The small molecule below binds the protein below.
Small molecule (SMILES): C[n+]1cn([C@@H]2O[C@H](CO[P](=O)(O)O[P](=O)(O)OP(=O)(O)O)[C@@H](O)[C@H]2O)c2nc(N)[nH]c(=O)c21

Sequence of chain 3.A:
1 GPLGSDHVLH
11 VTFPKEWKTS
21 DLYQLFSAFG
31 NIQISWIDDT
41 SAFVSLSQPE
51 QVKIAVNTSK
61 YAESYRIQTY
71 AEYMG

Binding-site contacts:
Ligand atom O2B contacts residue TRP36 of chain 3.A at 3.2 Å.
Ligand atom O6 contacts residue TRP36 of chain 3.A at 3.6 Å.
Ligand atom N7 contacts residue TRP36 of chain 3.A at 3.4 Å.
Ligand atom C2 contacts residue LYS15 of chain 3.A at 4.0 Å.
Ligand atom N2 contacts residue TRP17 of chain 3.A at 3.3 Å (h-bond).
Ligand atom N1 contacts residue LYS18 of chain 3.A at 4.0 Å.
Ligand atom N1 contacts residue TRP17 of chain 3.A at 2.7 Å (h-bond).
Ligand atom N3 contacts residue ASP39 of chain 3.A at 3.8 Å.
Ligand atom O2' contacts residue ASP38 of chain 3.A at 3.3 Å.
Ligand atom O6 contacts residue TRP17 of chain 3.A at 3.9 Å.
Ligand atom C6 contacts residue TRP17 of chain 3.A at 3.7 Å (hydrophobic).
Ligand atom N9 contacts residue TRP36 of chain 3.A at 3.5 Å.
Ligand atom C6 contacts residue TRP36 of chain 3.A at 3.4 Å (hydrophobic).
Ligand atom PC contacts residue TRP36 of chain 3.A at 4.2 Å.
Ligand atom CM7 contacts residue TRP36 of chain 3.A at 3.6 Å (hydrophobic).
Ligand atom C2' contacts residue ASP38 of chain 3.A at 4.1 Å.
Ligand atom O2C contacts residue TRP36 of chain 3.A at 4.2 Å.
Ligand atom C2 contacts residue TRP36 of chain 3.A at 3.6 Å (hydrophobic).
Ligand atom C2 contacts residue TRP17 of chain 3.A at 3.4 Å (hydrophobic).
Ligand atom N2 contacts residue LYS15 of chain 3.A at 3.0 Å (salt-bridge).
Ligand atom C2 contacts residue ASP39 of chain 3.A at 3.6 Å.
Ligand atom O6 contacts residue LYS18 of chain 3.A at 3.5 Å.
Ligand atom N1 contacts residue TRP36 of chain 3.A at 3.7 Å.
Ligand atom C1' contacts residue TRP36 of chain 3.A at 3.8 Å (hydrophobic).
Ligand atom C2' contacts residue ASP39 of chain 3.A at 3.5 Å.
Ligand atom C4 contacts residue TRP36 of chain 3.A at 3.4 Å (hydrophobic).
Ligand atom O1C contacts residue ILE34 of chain 3.A at 4.0 Å.
Ligand atom O4' contacts residue TRP36 of chain 3.A at 3.0 Å.
Ligand atom O1C contacts residue TRP36 of chain 3.A at 3.2 Å.
Ligand atom C1' contacts residue ASP38 of chain 3.A at 3.5 Å.
Ligand atom O2' contacts residue ASP39 of chain 3.A at 2.8 Å (salt-bridge).
Ligand atom C6 contacts residue LYS18 of chain 3.A at 4.2 Å.
Ligand atom N3 contacts residue TRP36 of chain 3.A at 3.6 Å.
Ligand atom N2 contacts residue PHE13 of chain 3.A at 4.1 Å.
Ligand atom O6 contacts residue THR19 of chain 3.A at 3.8 Å.
Ligand atom C8 contacts residue TRP36 of chain 3.A at 3.5 Å (hydrophobic).
Ligand atom N2 contacts residue ASP39 of chain 3.A at 2.7 Å (salt-bridge).
Ligand atom C5 contacts residue TRP36 of chain 3.A at 3.5 Å (hydrophobic).
Ligand atom O4' contacts residue ASP38 of chain 3.A at 4.1 Å.
Ligand atom N3 contacts residue ASP38 of chain 3.A at 4.0 Å.